Sequence of chain 1.B:
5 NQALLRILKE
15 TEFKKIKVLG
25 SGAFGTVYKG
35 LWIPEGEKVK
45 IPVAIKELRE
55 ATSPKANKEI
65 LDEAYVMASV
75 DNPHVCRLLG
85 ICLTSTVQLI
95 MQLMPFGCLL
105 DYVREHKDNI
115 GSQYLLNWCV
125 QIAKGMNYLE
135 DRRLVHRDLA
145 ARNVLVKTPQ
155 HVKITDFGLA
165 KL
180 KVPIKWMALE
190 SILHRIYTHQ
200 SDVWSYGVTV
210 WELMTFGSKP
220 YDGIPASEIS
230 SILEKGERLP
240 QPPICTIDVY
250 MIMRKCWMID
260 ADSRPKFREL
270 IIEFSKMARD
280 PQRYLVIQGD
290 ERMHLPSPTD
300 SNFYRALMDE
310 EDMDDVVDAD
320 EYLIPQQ

Binding-site contacts:
Ligand atom N1 contacts residue MET98 of chain 1.B at 3.0 Å (h-bond).
Ligand atom O1A contacts residue VAL31 of chain 1.B at 3.6 Å.
Ligand atom C6 contacts residue ALA48 of chain 1.B at 3.7 Å (hydrophobic).
Ligand atom C5' contacts residue GLY24 of chain 1.B at 3.6 Å.
Ligand atom N3B contacts residue ARG146 of chain 1.B at 3.5 Å.
Ligand atom O3A contacts residue GLY26 of chain 1.B at 3.3 Å.
Ligand atom C5' contacts residue VAL31 of chain 1.B at 3.6 Å (hydrophobic).
Ligand atom O1A contacts residue GLY29 of chain 1.B at 3.6 Å.
Ligand atom N6 contacts residue LEU149 of chain 1.B at 3.7 Å.
Ligand atom O2A contacts residue MG1 of chain 1.I at 2.0 Å.
Ligand atom N6 contacts residue MET95 of chain 1.B at 3.2 Å.
Ligand atom N6 contacts residue GLN96 of chain 1.B at 2.9 Å (h-bond).
Ligand atom O3A contacts residue MG1 of chain 1.I at 3.6 Å.
Ligand atom N3 contacts residue LEU23 of chain 1.B at 3.6 Å.
Ligand atom C2 contacts residue MET98 of chain 1.B at 3.2 Å (hydrophobic).
Ligand atom O2G contacts residue ARG146 of chain 1.B at 3.1 Å (salt-bridge).
Ligand atom O2' contacts residue CYS102 of chain 1.B at 3.3 Å.
Ligand atom C2 contacts residue LEU23 of chain 1.B at 3.7 Å (hydrophobic).
Ligand atom O3G contacts residue ALA27 of chain 1.B at 3.2 Å (h-bond).
Ligand atom O2A contacts residue ASP160 of chain 1.B at 2.8 Å (salt-bridge).
Ligand atom N6 contacts residue ALA48 of chain 1.B at 3.4 Å.
Ligand atom O1G contacts residue MG1 of chain 1.I at 2.2 Å.
Ligand atom O4' contacts residue VAL31 of chain 1.B at 3.4 Å.
Ligand atom PG contacts residue ASP142 of chain 1.B at 3.6 Å.
Ligand atom O1A contacts residue GLY26 of chain 1.B at 3.2 Å (h-bond).
Ligand atom O1A contacts residue LYS50 of chain 1.B at 3.5 Å.
Ligand atom O2G contacts residue ASN147 of chain 1.B at 3.6 Å (h-bond).
Ligand atom C2 contacts residue LEU97 of chain 1.B at 3.7 Å (hydrophobic).
Ligand atom O1G contacts residue ASN147 of chain 1.B at 3.0 Å (h-bond).
Ligand atom O2G contacts residue ASP142 of chain 1.B at 2.4 Å (salt-bridge).
Ligand atom O3G contacts residue PHE28 of chain 1.B at 3.5 Å.
Ligand atom PA contacts residue MG1 of chain 1.I at 3.3 Å.
Ligand atom O2B contacts residue ARG146 of chain 1.B at 3.7 Å.
Ligand atom PB contacts residue MG1 of chain 1.I at 3.2 Å.
Ligand atom O2A contacts residue LYS50 of chain 1.B at 2.9 Å (salt-bridge).
Ligand atom PG contacts residue MG1 of chain 1.I at 3.5 Å.
Ligand atom O1B contacts residue MG1 of chain 1.I at 1.9 Å.
Ligand atom O1B contacts residue ASN147 of chain 1.B at 3.0 Å (h-bond).
Ligand atom O1G contacts residue ASP142 of chain 1.B at 3.6 Å.
Ligand atom O1G contacts residue ASP160 of chain 1.B at 3.2 Å (salt-bridge).

The small molecule below binds the protein below.
Small molecule (SMILES): Nc1ncnc2c1ncn2[C@@H]1O[C@H](CO[P](=O)(O)O[P](=O)(O)NP(=O)(O)O)[C@@H](O)[C@H]1O